Binding-site contacts:
Ligand atom C1 contacts residue ASN15 of chain 1.C at 1.4 Å.
Ligand atom C2 contacts residue ASN15 of chain 1.C at 2.3 Å.
Ligand atom C5 contacts residue ASN15 of chain 1.C at 3.6 Å.
Ligand atom O7 contacts residue ASN15 of chain 1.C at 3.6 Å.
Ligand atom C7 contacts residue ASN15 of chain 1.C at 3.6 Å.
Ligand atom C3 contacts residue ASN15 of chain 1.C at 3.7 Å.
Ligand atom N2 contacts residue ASN15 of chain 1.C at 2.8 Å (h-bond).
Ligand atom O5 contacts residue ASN15 of chain 1.C at 2.4 Å (h-bond).
Ligand atom C4 contacts residue ASN15 of chain 1.C at 4.1 Å.

Sequence of chain 1.C:
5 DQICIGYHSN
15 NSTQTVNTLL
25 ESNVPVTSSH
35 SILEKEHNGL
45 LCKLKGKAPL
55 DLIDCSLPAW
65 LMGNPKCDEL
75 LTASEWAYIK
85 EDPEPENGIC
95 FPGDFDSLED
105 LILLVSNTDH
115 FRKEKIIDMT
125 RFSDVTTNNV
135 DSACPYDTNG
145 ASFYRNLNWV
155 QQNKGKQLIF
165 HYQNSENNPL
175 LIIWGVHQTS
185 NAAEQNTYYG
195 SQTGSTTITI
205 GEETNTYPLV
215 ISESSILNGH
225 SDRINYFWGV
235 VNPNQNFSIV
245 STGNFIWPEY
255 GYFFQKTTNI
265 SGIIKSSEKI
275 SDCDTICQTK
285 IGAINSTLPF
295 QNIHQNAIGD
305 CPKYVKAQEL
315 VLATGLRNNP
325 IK

This small molecule binds to this protein.
Small molecule (SMILES): CC(=O)N[C@@H]1[C@@H](O)[C@H](O)[C@@H](CO)O[C@H]1O